This protein binds this small molecule.
Small molecule (SMILES): CCc1ccc(O)c(O)c1

Sequence of chain 1.B:
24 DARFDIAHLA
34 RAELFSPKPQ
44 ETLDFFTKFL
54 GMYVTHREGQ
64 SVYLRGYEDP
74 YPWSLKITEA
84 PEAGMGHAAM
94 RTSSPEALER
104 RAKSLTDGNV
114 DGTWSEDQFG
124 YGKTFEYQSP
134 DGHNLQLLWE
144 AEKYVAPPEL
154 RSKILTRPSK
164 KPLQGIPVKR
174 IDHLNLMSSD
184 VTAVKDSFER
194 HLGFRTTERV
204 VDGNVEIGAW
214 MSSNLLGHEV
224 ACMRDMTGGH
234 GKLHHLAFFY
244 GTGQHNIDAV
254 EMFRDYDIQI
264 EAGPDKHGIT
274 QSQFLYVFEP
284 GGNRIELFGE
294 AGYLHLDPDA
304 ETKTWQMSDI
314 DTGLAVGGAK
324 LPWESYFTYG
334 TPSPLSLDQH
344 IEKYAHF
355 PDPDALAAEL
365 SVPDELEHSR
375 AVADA

Binding-site contacts:
Ligand atom C09 contacts residue ILE272 of chain 1.B at 3.9 Å (hydrophobic).
Ligand atom C10 contacts residue FE1 of chain 1.H at 2.8 Å.
Ligand atom O01 contacts residue FE1 of chain 1.H at 2.2 Å.
Ligand atom O02 contacts residue HIS221 of chain 1.B at 3.2 Å.
Ligand atom C07 contacts residue HIS270 of chain 1.B at 3.5 Å.
Ligand atom O01 contacts residue GLU289 of chain 1.B at 3.3 Å (salt-bridge).
Ligand atom C10 contacts residue HIS270 of chain 1.B at 3.6 Å.
Ligand atom O02 contacts residue GLU289 of chain 1.B at 3.1 Å (salt-bridge).
Ligand atom C07 contacts residue TYR329 of chain 1.B at 4.0 Å (hydrophobic).
Ligand atom C05 contacts residue TYR329 of chain 1.B at 3.3 Å (hydrophobic).
Ligand atom C09 contacts residue HIS270 of chain 1.B at 3.5 Å.
Ligand atom O01 contacts residue HIS238 of chain 1.B at 2.7 Å.
Ligand atom C09 contacts residue THR273 of chain 1.B at 3.2 Å.
Ligand atom O02 contacts residue HIS238 of chain 1.B at 4.0 Å.
Ligand atom O02 contacts residue FE1 of chain 1.H at 1.9 Å.
Ligand atom C06 contacts residue HIS270 of chain 1.B at 3.4 Å.
Ligand atom C05 contacts residue HIS270 of chain 1.B at 3.3 Å.
Ligand atom C05 contacts residue TYR279 of chain 1.B at 3.1 Å (hydrophobic).
Ligand atom C07 contacts residue FE1 of chain 1.H at 2.9 Å.
Ligand atom C03 contacts residue HIS270 of chain 1.B at 3.5 Å.
Ligand atom C04 contacts residue GLY316 of chain 1.B at 3.9 Å.
Ligand atom C08 contacts residue TYR329 of chain 1.B at 3.8 Å (hydrophobic).
Ligand atom C03 contacts residue TRP213 of chain 1.B at 3.8 Å (hydrophobic).
Ligand atom C10 contacts residue TRP213 of chain 1.B at 3.9 Å (hydrophobic).
Ligand atom C09 contacts residue TRP213 of chain 1.B at 3.6 Å (hydrophobic).
Ligand atom C06 contacts residue TRP213 of chain 1.B at 3.5 Å (hydrophobic).
Ligand atom O01 contacts residue TYR279 of chain 1.B at 2.3 Å (h-bond).
Ligand atom C07 contacts residue TYR279 of chain 1.B at 2.9 Å (hydrophobic).
Ligand atom O02 contacts residue HIS176 of chain 1.B at 2.9 Å (h-bond).
Ligand atom C04 contacts residue ILE272 of chain 1.B at 3.7 Å (hydrophobic).
Ligand atom C04 contacts residue HIS270 of chain 1.B at 3.7 Å.
Ligand atom C09 contacts residue HIS221 of chain 1.B at 3.9 Å.
Ligand atom C09 contacts residue SER275 of chain 1.B at 3.7 Å.
Ligand atom C06 contacts residue ILE272 of chain 1.B at 3.3 Å (hydrophobic).
Ligand atom C08 contacts residue HIS270 of chain 1.B at 3.9 Å.
Ligand atom O01 contacts residue TYR329 of chain 1.B at 3.6 Å.
Ligand atom C06 contacts residue THR273 of chain 1.B at 3.6 Å.
Ligand atom C10 contacts residue HIS221 of chain 1.B at 3.9 Å.
Ligand atom C04 contacts residue TRP213 of chain 1.B at 3.7 Å (hydrophobic).
Ligand atom O01 contacts residue HIS270 of chain 1.B at 3.9 Å.